Sequence of chain 1.C:
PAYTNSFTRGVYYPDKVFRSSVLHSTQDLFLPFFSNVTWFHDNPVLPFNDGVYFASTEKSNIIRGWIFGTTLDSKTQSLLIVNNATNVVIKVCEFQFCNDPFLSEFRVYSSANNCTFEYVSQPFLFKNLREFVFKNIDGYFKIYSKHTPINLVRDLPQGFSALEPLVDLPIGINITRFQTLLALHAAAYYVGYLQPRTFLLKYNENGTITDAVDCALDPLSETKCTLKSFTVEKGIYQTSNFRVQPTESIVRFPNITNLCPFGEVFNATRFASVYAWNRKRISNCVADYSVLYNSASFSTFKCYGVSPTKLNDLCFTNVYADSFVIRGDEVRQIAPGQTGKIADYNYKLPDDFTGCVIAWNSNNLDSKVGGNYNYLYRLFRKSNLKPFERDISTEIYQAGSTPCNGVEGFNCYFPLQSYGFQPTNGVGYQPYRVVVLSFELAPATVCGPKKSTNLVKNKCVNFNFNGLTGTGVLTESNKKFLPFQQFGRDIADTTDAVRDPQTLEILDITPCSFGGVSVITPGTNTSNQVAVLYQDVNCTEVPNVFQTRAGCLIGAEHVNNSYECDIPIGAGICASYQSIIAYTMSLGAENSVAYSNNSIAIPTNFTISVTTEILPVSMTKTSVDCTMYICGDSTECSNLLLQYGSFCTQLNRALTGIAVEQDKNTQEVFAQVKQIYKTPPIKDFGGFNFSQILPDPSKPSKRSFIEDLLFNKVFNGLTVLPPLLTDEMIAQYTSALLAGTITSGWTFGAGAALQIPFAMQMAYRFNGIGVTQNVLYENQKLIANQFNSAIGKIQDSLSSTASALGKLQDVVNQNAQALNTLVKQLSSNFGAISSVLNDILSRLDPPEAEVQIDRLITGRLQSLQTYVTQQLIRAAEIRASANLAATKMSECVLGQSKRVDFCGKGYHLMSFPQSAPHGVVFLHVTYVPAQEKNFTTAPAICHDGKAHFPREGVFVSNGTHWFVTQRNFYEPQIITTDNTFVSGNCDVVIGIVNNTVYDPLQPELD

Binding-site contacts:
Ligand atom C7 contacts residue ASN1109 of chain 1.C at 3.2 Å.
Ligand atom C8 contacts residue ASN1109 of chain 1.C at 3.9 Å.
Ligand atom C1 contacts residue ASN1109 of chain 1.C at 1.4 Å.
Ligand atom C2 contacts residue ASN1109 of chain 1.C at 2.5 Å.
Ligand atom N2 contacts residue ASN1109 of chain 1.C at 2.9 Å (h-bond).
Ligand atom C5 contacts residue ASN1109 of chain 1.C at 3.7 Å.
Ligand atom O5 contacts residue ASN1109 of chain 1.C at 2.4 Å (h-bond).
Ligand atom C3 contacts residue ASN1109 of chain 1.C at 3.8 Å.
Ligand atom C8 contacts residue ASP1102 of chain 1.C at 3.8 Å.
Ligand atom O7 contacts residue ASN1109 of chain 1.C at 3.1 Å.
Ligand atom C4 contacts residue ASN1109 of chain 1.C at 4.2 Å.

This small molecule binds to this protein.
Small molecule (SMILES): CC(=O)N[C@H]1[C@H](O[C@H]2[C@H](O)[C@@H](NC(C)=O)CO[C@@H]2CO)O[C@H](CO)[C@@H](O)[C@@H]1O